A protein and the small-molecule ligand that binds it are described below.
Small molecule (SMILES): CC(C)[C@@H](OC(=O)[C@@H](NC(=O)CCC[C@H](N)C(=O)O)[C@@H](C)S)C(=O)O

Binding-site contacts:
Ligand atom N11 contacts residue PHE285 of chain 1.A at 3.5 Å.
Ligand atom O43 contacts residue ILE187 of chain 1.A at 4.0 Å.
Ligand atom C4 contacts residue PHE285 of chain 1.A at 4.0 Å (hydrophobic).
Ligand atom C25 contacts residue LEU324 of chain 1.A at 3.9 Å (hydrophobic).
Ligand atom C31 contacts residue TYR189 of chain 1.A at 3.5 Å (hydrophobic).
Ligand atom C3 contacts residue LEU321 of chain 1.A at 3.9 Å (hydrophobic).
Ligand atom O43 contacts residue TYR189 of chain 1.A at 3.5 Å.
Ligand atom O18 contacts residue PRO283 of chain 1.A at 3.7 Å.
Ligand atom C25 contacts residue HIS214 of chain 1.A at 3.6 Å.
Ligand atom O20 contacts residue SER183 of chain 1.A at 2.7 Å (h-bond).
Ligand atom O42 contacts residue VAL272 of chain 1.A at 3.9 Å.
Ligand atom N14 contacts residue CYS104 of chain 1.A at 3.9 Å.
Ligand atom S17 contacts residue ASP216 of chain 1.A at 3.2 Å (salt-bridge).
Ligand atom O42 contacts residue TYR189 of chain 1.A at 2.6 Å (h-bond).
Ligand atom O18 contacts residue ILE187 of chain 1.A at 3.6 Å.
Ligand atom C1 contacts residue CYS104 of chain 1.A at 4.0 Å (hydrophobic).
Ligand atom C1 contacts residue SER183 of chain 1.A at 3.6 Å.
Ligand atom C1 contacts residue ARG87 of chain 1.A at 3.6 Å.
Ligand atom O43 contacts residue GLN225 of chain 1.A at 4.0 Å.
Ligand atom C30 contacts residue SER281 of chain 1.A at 3.9 Å.
Ligand atom C32 contacts residue SER281 of chain 1.A at 3.7 Å.
Ligand atom S17 contacts residue HIS214 of chain 1.A at 3.4 Å (h-bond).
Ligand atom O19 contacts residue LEU321 of chain 1.A at 3.7 Å.
Ligand atom S17 contacts residue PHE285 of chain 1.A at 3.7 Å.
Ligand atom O20 contacts residue ARG87 of chain 1.A at 2.8 Å (salt-bridge).
Ligand atom C31 contacts residue ILE187 of chain 1.A at 3.8 Å (hydrophobic).
Ligand atom O19 contacts residue ARG87 of chain 1.A at 2.8 Å (salt-bridge).
Ligand atom C2 contacts residue CYS104 of chain 1.A at 3.9 Å (hydrophobic).
Ligand atom O15 contacts residue THR331 of chain 1.A at 3.9 Å.
Ligand atom N14 contacts residue TYR91 of chain 1.A at 3.0 Å (h-bond).
Ligand atom C31 contacts residue SER281 of chain 1.A at 3.6 Å.
Ligand atom C16 contacts residue FE21 of chain 1.B at 3.5 Å.
Ligand atom C33 contacts residue FE21 of chain 1.B at 3.7 Å.
Ligand atom O18 contacts residue PHE285 of chain 1.A at 3.4 Å.
Ligand atom C25 contacts residue PHE211 of chain 1.A at 3.5 Å (hydrophobic).
Ligand atom S17 contacts residue FE21 of chain 1.B at 2.4 Å.
Ligand atom O43 contacts residue SER281 of chain 1.A at 2.7 Å (h-bond).
Ligand atom C16 contacts residue PHE211 of chain 1.A at 3.9 Å (hydrophobic).
Ligand atom C16 contacts residue HIS214 of chain 1.A at 3.5 Å.
Ligand atom C30 contacts residue ILE187 of chain 1.A at 3.6 Å (hydrophobic).

Sequence of chain 1.A:
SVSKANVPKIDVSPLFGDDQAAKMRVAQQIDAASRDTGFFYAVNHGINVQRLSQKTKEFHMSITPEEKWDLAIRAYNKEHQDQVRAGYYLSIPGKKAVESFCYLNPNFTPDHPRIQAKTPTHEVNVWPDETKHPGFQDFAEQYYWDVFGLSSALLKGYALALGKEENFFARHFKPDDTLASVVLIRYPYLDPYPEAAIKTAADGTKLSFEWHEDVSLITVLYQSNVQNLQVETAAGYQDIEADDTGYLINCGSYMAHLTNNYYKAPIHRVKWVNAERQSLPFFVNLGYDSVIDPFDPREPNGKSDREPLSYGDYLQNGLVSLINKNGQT